Binding-site contacts:
Ligand atom C4 contacts residue ASN57 of chain 4.A at 4.4 Å.
Ligand atom C1 contacts residue ARG14 of chain 4.A at 3.7 Å.
Ligand atom C5 contacts residue ASN57 of chain 4.A at 3.8 Å.
Ligand atom N2 contacts residue ASN57 of chain 4.A at 3.1 Å (h-bond).
Ligand atom O5 contacts residue ARG14 of chain 4.A at 3.7 Å.
Ligand atom C7 contacts residue ASN57 of chain 4.A at 3.7 Å.
Ligand atom C5 contacts residue ARG14 of chain 4.A at 4.0 Å.
Ligand atom C2 contacts residue ARG14 of chain 4.A at 4.4 Å.
Ligand atom O5 contacts residue ASN57 of chain 4.A at 2.4 Å (h-bond).
Ligand atom C3 contacts residue ASN57 of chain 4.A at 3.9 Å.
Ligand atom C2 contacts residue ASN57 of chain 4.A at 2.7 Å.
Ligand atom C1 contacts residue ASN57 of chain 4.A at 1.5 Å.
Ligand atom C3 contacts residue ARG14 of chain 4.A at 4.2 Å.
Ligand atom C8 contacts residue ASN57 of chain 4.A at 4.1 Å.
Ligand atom O7 contacts residue ASN57 of chain 4.A at 4.5 Å.

Sequence of chain 4.A:
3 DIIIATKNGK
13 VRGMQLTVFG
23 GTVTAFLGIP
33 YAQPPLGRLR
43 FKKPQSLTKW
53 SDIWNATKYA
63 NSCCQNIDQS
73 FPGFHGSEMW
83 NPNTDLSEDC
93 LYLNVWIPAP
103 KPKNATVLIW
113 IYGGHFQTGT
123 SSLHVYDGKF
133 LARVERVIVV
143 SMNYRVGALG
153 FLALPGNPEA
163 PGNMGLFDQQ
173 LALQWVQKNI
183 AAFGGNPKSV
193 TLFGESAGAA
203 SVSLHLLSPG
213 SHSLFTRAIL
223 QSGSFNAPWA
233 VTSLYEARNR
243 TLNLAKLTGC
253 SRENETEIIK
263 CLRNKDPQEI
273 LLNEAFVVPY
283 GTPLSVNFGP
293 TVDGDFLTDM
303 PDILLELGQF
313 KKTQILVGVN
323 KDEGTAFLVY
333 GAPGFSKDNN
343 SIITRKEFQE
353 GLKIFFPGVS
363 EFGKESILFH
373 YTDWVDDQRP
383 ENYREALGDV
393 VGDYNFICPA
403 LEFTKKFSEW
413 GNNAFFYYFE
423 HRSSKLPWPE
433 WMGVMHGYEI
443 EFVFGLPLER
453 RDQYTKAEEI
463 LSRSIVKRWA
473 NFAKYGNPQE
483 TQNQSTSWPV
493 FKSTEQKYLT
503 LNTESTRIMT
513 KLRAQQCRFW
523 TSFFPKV

A protein and the small-molecule ligand that binds it are described below.
Small molecule (SMILES): CC(=O)N[C@@H]1[C@@H](O)[C@H](O)[C@@H](CO)O[C@H]1O